Sequence of chain 1.A:
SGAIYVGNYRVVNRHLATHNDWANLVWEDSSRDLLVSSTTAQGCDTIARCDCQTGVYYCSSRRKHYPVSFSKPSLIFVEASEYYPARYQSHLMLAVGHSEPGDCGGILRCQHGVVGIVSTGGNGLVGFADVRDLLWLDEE

This small molecule binds to this protein.
Small molecule (SMILES): CN(C)S(=O)(=O)c1cccnc1

Binding-site contacts:
Ligand atom S1 contacts residue SER80 of chain 1.A at 4.0 Å.
Ligand atom O1 contacts residue HIS97 of chain 1.A at 3.5 Å.
Ligand atom C5 contacts residue HIS97 of chain 1.A at 3.5 Å.
Ligand atom N1 contacts residue PRO79 of chain 1.A at 3.9 Å.
Ligand atom C3 contacts residue HIS97 of chain 1.A at 3.4 Å.
Ligand atom C6 contacts residue HIS97 of chain 1.A at 3.7 Å.
Ligand atom O2 contacts residue SER96 of chain 1.A at 3.6 Å.
Ligand atom C4 contacts residue HIS97 of chain 1.A at 3.4 Å.
Ligand atom O1 contacts residue SER80 of chain 1.A at 3.5 Å (h-bond).
Ligand atom C1 contacts residue SER80 of chain 1.A at 4.1 Å.
Ligand atom N1 contacts residue LEU81 of chain 1.A at 4.0 Å.
Ligand atom O2 contacts residue LEU81 of chain 1.A at 3.8 Å.
Ligand atom O2 contacts residue SER80 of chain 1.A at 3.6 Å.
Ligand atom C7 contacts residue HIS97 of chain 1.A at 3.3 Å.
Ligand atom C1 contacts residue PRO79 of chain 1.A at 3.5 Å (hydrophobic).
Ligand atom S1 contacts residue PRO79 of chain 1.A at 4.2 Å.
Ligand atom N1 contacts residue SER80 of chain 1.A at 3.6 Å.
Ligand atom O1 contacts residue PRO79 of chain 1.A at 3.2 Å (h-bond).
Ligand atom O2 contacts residue HIS97 of chain 1.A at 3.0 Å (h-bond).
Ligand atom N2 contacts residue HIS97 of chain 1.A at 3.5 Å (h-bond).
Ligand atom C2 contacts residue SER80 of chain 1.A at 4.2 Å.
Ligand atom S1 contacts residue LEU81 of chain 1.A at 4.4 Å.
Ligand atom C2 contacts residue LEU81 of chain 1.A at 3.8 Å (hydrophobic).
Ligand atom S1 contacts residue HIS97 of chain 1.A at 3.8 Å.